This protein binds this small molecule.
Small molecule (SMILES): CC(C)CCC[C@@H](C)[C@H]1CC[C@H]2[C@@H]3CC=C4C[C@@H](OC(=O)CCC(=O)O)CC[C@]4(C)[C@H]3CC[C@]12C

Binding-site contacts:
Ligand atom OAG contacts residue PHE962 of chain 1.A at 3.2 Å.
Ligand atom CBA contacts residue ILE616 of chain 1.A at 3.5 Å (hydrophobic).
Ligand atom CAU contacts residue PHE990 of chain 1.A at 4.1 Å (hydrophobic).
Ligand atom CAX contacts residue VAL793 of chain 1.A at 3.6 Å (hydrophobic).
Ligand atom CAR contacts residue PHE987 of chain 1.A at 3.5 Å (hydrophobic).
Ligand atom CAB contacts residue ILE1125 of chain 1.A at 3.6 Å (hydrophobic).
Ligand atom OAG contacts residue PHE987 of chain 1.A at 3.6 Å.
Ligand atom CAK contacts residue LEU774 of chain 1.A at 4.2 Å (hydrophobic).
Ligand atom OAH contacts residue VAL793 of chain 1.A at 3.2 Å.
Ligand atom CBD contacts residue GLN776 of chain 1.A at 3.9 Å.
Ligand atom CAU contacts residue LEU548 of chain 1.A at 3.9 Å (hydrophobic).
Ligand atom CAD contacts residue GLN776 of chain 1.A at 3.9 Å.
Ligand atom CAV contacts residue PHE962 of chain 1.A at 3.7 Å (hydrophobic).
Ligand atom CAP contacts residue TRP370 of chain 1.A at 3.9 Å (hydrophobic).
Ligand atom CAD contacts residue PHE790 of chain 1.A at 3.8 Å (hydrophobic).
Ligand atom CAO contacts residue TRP370 of chain 1.A at 3.6 Å (hydrophobic).
Ligand atom CAQ contacts residue LEU774 of chain 1.A at 3.8 Å (hydrophobic).
Ligand atom CAV contacts residue GLN776 of chain 1.A at 4.0 Å.
Ligand atom CAB contacts residue LEU615 of chain 1.A at 3.9 Å (hydrophobic).
Ligand atom CAK contacts residue GLN776 of chain 1.A at 3.7 Å.
Ligand atom CAY contacts residue PHE962 of chain 1.A at 4.0 Å (hydrophobic).
Ligand atom CAA contacts residue ALA688 of chain 1.A at 4.0 Å (hydrophobic).
Ligand atom CAE contacts residue ALA779 of chain 1.A at 3.9 Å (hydrophobic).
Ligand atom CAT contacts residue PHE990 of chain 1.A at 3.8 Å (hydrophobic).
Ligand atom CAI contacts residue GLN776 of chain 1.A at 3.2 Å.
Ligand atom OAH contacts residue PHE962 of chain 1.A at 3.4 Å.
Ligand atom CAS contacts residue LEU548 of chain 1.A at 3.5 Å (hydrophobic).
Ligand atom CAL contacts residue VAL793 of chain 1.A at 4.1 Å (hydrophobic).
Ligand atom CAZ contacts residue GLN776 of chain 1.A at 3.9 Å.
Ligand atom CBE contacts residue TRP370 of chain 1.A at 3.8 Å (hydrophobic).
Ligand atom OAF contacts residue PHE790 of chain 1.A at 4.0 Å.
Ligand atom CAI contacts residue PHE991 of chain 1.A at 3.5 Å (hydrophobic).
Ligand atom CBC contacts residue PHE987 of chain 1.A at 3.8 Å (hydrophobic).
Ligand atom CBC contacts residue PHE962 of chain 1.A at 3.8 Å (hydrophobic).
Ligand atom CAA contacts residue ILE616 of chain 1.A at 3.5 Å (hydrophobic).
Ligand atom CAQ contacts residue TRP370 of chain 1.A at 4.2 Å (hydrophobic).
Ligand atom CAK contacts residue PHE991 of chain 1.A at 3.9 Å (hydrophobic).
Ligand atom CAC contacts residue PRO366 of chain 1.A at 3.8 Å (hydrophobic).
Ligand atom CAR contacts residue PHE990 of chain 1.A at 3.8 Å (hydrophobic).
Ligand atom CAC contacts residue TRP370 of chain 1.A at 4.1 Å (hydrophobic).

Sequence of chain 1.A:
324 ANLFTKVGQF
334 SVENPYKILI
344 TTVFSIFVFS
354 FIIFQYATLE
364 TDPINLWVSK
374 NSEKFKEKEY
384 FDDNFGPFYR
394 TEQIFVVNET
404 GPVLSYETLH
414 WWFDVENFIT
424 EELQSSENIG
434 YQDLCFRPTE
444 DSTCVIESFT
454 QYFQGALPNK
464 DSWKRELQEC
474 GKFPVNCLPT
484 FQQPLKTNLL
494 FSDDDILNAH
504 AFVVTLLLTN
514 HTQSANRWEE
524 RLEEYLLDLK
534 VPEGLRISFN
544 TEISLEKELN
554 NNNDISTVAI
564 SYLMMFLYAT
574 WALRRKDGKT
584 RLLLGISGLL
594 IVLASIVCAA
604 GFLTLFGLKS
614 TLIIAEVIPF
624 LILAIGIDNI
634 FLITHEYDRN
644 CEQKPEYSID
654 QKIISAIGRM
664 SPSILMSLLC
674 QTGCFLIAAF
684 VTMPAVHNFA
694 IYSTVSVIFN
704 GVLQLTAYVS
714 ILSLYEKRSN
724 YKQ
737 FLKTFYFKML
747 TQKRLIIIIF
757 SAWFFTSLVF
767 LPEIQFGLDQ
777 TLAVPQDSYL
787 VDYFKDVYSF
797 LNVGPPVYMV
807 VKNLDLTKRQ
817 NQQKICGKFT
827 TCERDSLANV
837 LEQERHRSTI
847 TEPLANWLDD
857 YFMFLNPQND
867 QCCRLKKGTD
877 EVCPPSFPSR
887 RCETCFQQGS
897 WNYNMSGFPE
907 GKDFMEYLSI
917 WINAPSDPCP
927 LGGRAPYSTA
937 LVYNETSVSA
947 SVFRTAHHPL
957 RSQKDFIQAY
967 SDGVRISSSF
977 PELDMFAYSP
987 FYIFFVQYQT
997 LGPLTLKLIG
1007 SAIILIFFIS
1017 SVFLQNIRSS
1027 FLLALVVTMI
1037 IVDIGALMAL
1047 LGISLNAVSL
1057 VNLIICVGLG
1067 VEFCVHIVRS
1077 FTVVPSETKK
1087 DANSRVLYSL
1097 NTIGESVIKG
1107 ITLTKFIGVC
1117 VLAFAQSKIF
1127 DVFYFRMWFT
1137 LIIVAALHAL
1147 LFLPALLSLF